The small molecule below binds the protein below.
Small molecule (SMILES): CN[C@@H]1CCc2c(ccc(O)c2O)[C@H]1O

Sequence of chain 1.D:
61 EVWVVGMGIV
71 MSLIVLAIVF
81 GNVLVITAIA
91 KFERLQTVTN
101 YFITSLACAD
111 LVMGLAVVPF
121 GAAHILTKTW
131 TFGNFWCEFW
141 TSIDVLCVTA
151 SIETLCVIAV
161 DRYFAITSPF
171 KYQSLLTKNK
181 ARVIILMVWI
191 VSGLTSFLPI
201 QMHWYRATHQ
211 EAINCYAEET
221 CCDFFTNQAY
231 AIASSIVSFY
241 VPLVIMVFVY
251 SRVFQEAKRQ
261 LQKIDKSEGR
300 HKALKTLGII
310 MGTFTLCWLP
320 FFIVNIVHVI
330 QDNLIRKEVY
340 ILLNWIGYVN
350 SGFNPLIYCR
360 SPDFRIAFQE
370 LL

Binding-site contacts:
Ligand atom CAE contacts residue VAL145 of chain 1.D at 4.1 Å (hydrophobic).
Ligand atom CAG contacts residue PHE224 of chain 1.D at 3.5 Å (hydrophobic).
Ligand atom CAI contacts residue ASN343 of chain 1.D at 3.7 Å.
Ligand atom CAH contacts residue PHE224 of chain 1.D at 3.5 Å (hydrophobic).
Ligand atom OAL contacts residue SER234 of chain 1.D at 3.6 Å (h-bond).
Ligand atom CAJ contacts residue TYR347 of chain 1.D at 4.3 Å (hydrophobic).
Ligand atom CAB contacts residue PHE320 of chain 1.D at 4.1 Å (hydrophobic).
Ligand atom CAJ contacts residue PHE320 of chain 1.D at 3.5 Å (hydrophobic).
Ligand atom OAL contacts residue THR149 of chain 1.D at 4.3 Å.
Ligand atom OAM contacts residue TYR347 of chain 1.D at 3.2 Å (h-bond).
Ligand atom NAN contacts residue ASP144 of chain 1.D at 3.6 Å.
Ligand atom CAG contacts residue VAL145 of chain 1.D at 4.3 Å (hydrophobic).
Ligand atom NAN contacts residue TYR347 of chain 1.D at 4.2 Å.
Ligand atom CAB contacts residue PHE321 of chain 1.D at 4.1 Å (hydrophobic).
Ligand atom CAJ contacts residue ASN343 of chain 1.D at 3.3 Å.
Ligand atom OAL contacts residue PHE321 of chain 1.D at 3.9 Å.
Ligand atom CAE contacts residue PHE320 of chain 1.D at 4.2 Å (hydrophobic).
Ligand atom OAM contacts residue ASN343 of chain 1.D at 2.9 Å (h-bond).
Ligand atom CAF contacts residue ASP144 of chain 1.D at 4.3 Å.
Ligand atom OAM contacts residue PHE320 of chain 1.D at 4.2 Å.
Ligand atom CAI contacts residue ASP144 of chain 1.D at 3.2 Å.
Ligand atom CAG contacts residue TYR339 of chain 1.D at 3.9 Å (hydrophobic).
Ligand atom OAM contacts residue ASP144 of chain 1.D at 2.4 Å (salt-bridge).
Ligand atom CAD contacts residue VAL145 of chain 1.D at 4.2 Å (hydrophobic).
Ligand atom CAF contacts residue PHE320 of chain 1.D at 3.6 Å (hydrophobic).
Ligand atom CAH contacts residue VAL145 of chain 1.D at 4.2 Å (hydrophobic).
Ligand atom OAK contacts residue SER234 of chain 1.D at 3.5 Å.
Ligand atom CAJ contacts residue ASP144 of chain 1.D at 3.4 Å.
Ligand atom CAB contacts residue VAL148 of chain 1.D at 3.5 Å (hydrophobic).
Ligand atom CAO contacts residue ASP144 of chain 1.D at 3.3 Å.
Ligand atom OAK contacts residue ASN324 of chain 1.D at 4.2 Å.
Ligand atom NAN contacts residue ASN343 of chain 1.D at 3.0 Å (h-bond).
Ligand atom CAO contacts residue ASN343 of chain 1.D at 3.5 Å.
Ligand atom OAK contacts residue VAL145 of chain 1.D at 4.4 Å.
Ligand atom CAC contacts residue PHE321 of chain 1.D at 4.2 Å (hydrophobic).
Ligand atom CAA contacts residue VAL148 of chain 1.D at 4.0 Å (hydrophobic).
Ligand atom CAO contacts residue TYR347 of chain 1.D at 3.9 Å (hydrophobic).
Ligand atom CAH contacts residue TYR339 of chain 1.D at 4.2 Å (hydrophobic).
Ligand atom CAA contacts residue PHE320 of chain 1.D at 3.6 Å (hydrophobic).
Ligand atom OAL contacts residue SER238 of chain 1.D at 3.5 Å.